Sequence of chain 1.A:
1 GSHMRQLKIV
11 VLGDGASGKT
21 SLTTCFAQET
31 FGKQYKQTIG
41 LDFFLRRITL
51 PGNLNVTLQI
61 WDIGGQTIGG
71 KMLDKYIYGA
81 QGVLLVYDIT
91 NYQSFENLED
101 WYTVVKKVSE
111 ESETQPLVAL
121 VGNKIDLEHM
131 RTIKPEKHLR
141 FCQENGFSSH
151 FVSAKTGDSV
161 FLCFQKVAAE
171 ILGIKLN

Binding-site contacts:
Ligand atom PB contacts residue MG1 of chain 1.B at 3.3 Å.
Ligand atom O2' contacts residue GLY32 of chain 1.A at 2.8 Å (h-bond).
Ligand atom O6 contacts residue ASP126 of chain 1.A at 3.4 Å (salt-bridge).
Ligand atom O1B contacts residue LYS19 of chain 1.A at 2.8 Å (salt-bridge).
Ligand atom N2 contacts residue ASP126 of chain 1.A at 2.8 Å (salt-bridge).
Ligand atom O4' contacts residue LYS124 of chain 1.A at 3.2 Å (salt-bridge).
Ligand atom O6 contacts residue LYS124 of chain 1.A at 3.5 Å.
Ligand atom O3A contacts residue GLY15 of chain 1.A at 3.6 Å (h-bond).
Ligand atom O6 contacts residue ASN123 of chain 1.A at 3.3 Å (h-bond).
Ligand atom O2' contacts residue LYS33 of chain 1.A at 3.2 Å (salt-bridge).
Ligand atom O3G contacts residue GLY65 of chain 1.A at 2.8 Å (h-bond).
Ligand atom C8 contacts residue SER21 of chain 1.A at 3.4 Å.
Ligand atom O2G contacts residue THR38 of chain 1.A at 2.8 Å (h-bond).
Ligand atom N3B contacts residue GLY15 of chain 1.A at 3.0 Å (h-bond).
Ligand atom N1 contacts residue LYS155 of chain 1.A at 3.5 Å.
Ligand atom O1B contacts residue GLY18 of chain 1.A at 3.0 Å (h-bond).
Ligand atom O2A contacts residue TYR35 of chain 1.A at 3.3 Å.
Ligand atom N1 contacts residue ASP126 of chain 1.A at 2.9 Å (salt-bridge).
Ligand atom O3A contacts residue GLY18 of chain 1.A at 3.2 Å.
Ligand atom O5' contacts residue SER21 of chain 1.A at 3.6 Å (h-bond).
Ligand atom O1G contacts residue TYR35 of chain 1.A at 2.5 Å (h-bond).
Ligand atom O2B contacts residue THR20 of chain 1.A at 2.9 Å (h-bond).
Ligand atom N2 contacts residue LEU127 of chain 1.A at 3.5 Å.
Ligand atom O6 contacts residue ALA154 of chain 1.A at 2.9 Å (h-bond).
Ligand atom N3B contacts residue TYR35 of chain 1.A at 3.6 Å.
Ligand atom O1A contacts residue GLY18 of chain 1.A at 3.3 Å.
Ligand atom N3B contacts residue MG1 of chain 1.B at 3.4 Å.
Ligand atom O6 contacts residue LYS155 of chain 1.A at 3.2 Å (salt-bridge).
Ligand atom O1A contacts residue SER21 of chain 1.A at 2.7 Å (h-bond).
Ligand atom O2' contacts residue PHE31 of chain 1.A at 3.4 Å.
Ligand atom O1G contacts residue GLN37 of chain 1.A at 3.6 Å.
Ligand atom N7 contacts residue ASN123 of chain 1.A at 3.2 Å (h-bond).
Ligand atom O3G contacts residue LYS19 of chain 1.A at 2.7 Å (salt-bridge).
Ligand atom O6 contacts residue SER153 of chain 1.A at 3.4 Å (h-bond).
Ligand atom O1A contacts residue THR20 of chain 1.A at 3.4 Å (h-bond).
Ligand atom O2G contacts residue MG1 of chain 1.B at 2.0 Å.
Ligand atom O3' contacts residue LYS33 of chain 1.A at 2.9 Å (salt-bridge).
Ligand atom PG contacts residue MG1 of chain 1.B at 3.2 Å.
Ligand atom PB contacts residue LYS19 of chain 1.A at 3.5 Å.
Ligand atom O2B contacts residue MG1 of chain 1.B at 2.1 Å.

A small-molecule ligand and the protein it binds are described below.
Small molecule (SMILES): Nc1nc2c(ncn2[C@@H]2O[C@H](CO[P](=O)(O)O[P](=O)(O)NP(=O)(O)O)[C@@H](O)[C@H]2O)c(=O)[nH]1